Binding-site contacts:
Ligand atom CAK contacts residue PHE90 of chain 1.A at 4.0 Å (hydrophobic).
Ligand atom OAG contacts residue CYS80 of chain 1.A at 4.2 Å.
Ligand atom NAZ contacts residue VAL33 of chain 1.A at 3.6 Å.
Ligand atom CAB contacts residue TYR83 of chain 1.A at 3.5 Å (hydrophobic).
Ligand atom CAA contacts residue PHE29 of chain 1.A at 3.7 Å (hydrophobic).
Ligand atom CAR contacts residue VAL33 of chain 1.A at 3.8 Å (hydrophobic).
Ligand atom CAS contacts residue PRO34 of chain 1.A at 3.8 Å (hydrophobic).
Ligand atom CAC contacts residue PRO34 of chain 1.A at 4.0 Å (hydrophobic).
Ligand atom CAU contacts residue PHE90 of chain 1.A at 3.9 Å (hydrophobic).
Ligand atom NAN contacts residue VAL33 of chain 1.A at 3.7 Å.
Ligand atom NAY contacts residue PRO34 of chain 1.A at 3.9 Å.
Ligand atom CAI contacts residue ILE28 of chain 1.A at 3.4 Å (hydrophobic).
Ligand atom CAH contacts residue ILE28 of chain 1.A at 4.0 Å (hydrophobic).
Ligand atom NAN contacts residue VAL38 of chain 1.A at 3.7 Å.
Ligand atom CAU contacts residue VAL33 of chain 1.A at 3.8 Å (hydrophobic).
Ligand atom CAH contacts residue PRO34 of chain 1.A at 4.2 Å (hydrophobic).
Ligand atom CAW contacts residue PHE90 of chain 1.A at 3.8 Å (hydrophobic).
Ligand atom CAI contacts residue PHE90 of chain 1.A at 4.1 Å (hydrophobic).
Ligand atom OAG contacts residue VAL33 of chain 1.A at 4.1 Å.
Ligand atom OAG contacts residue ASN84 of chain 1.A at 3.1 Å (h-bond).
Ligand atom NAM contacts residue GLU37 of chain 1.A at 3.9 Å.
Ligand atom OAF contacts residue PRO34 of chain 1.A at 3.2 Å.
Ligand atom CAL contacts residue ILE28 of chain 1.A at 3.7 Å (hydrophobic).
Ligand atom CAA contacts residue ILE28 of chain 1.A at 3.7 Å (hydrophobic).
Ligand atom CAL contacts residue VAL33 of chain 1.A at 3.8 Å (hydrophobic).
Ligand atom CAE contacts residue PRO34 of chain 1.A at 3.7 Å (hydrophobic).
Ligand atom CAV contacts residue PHE90 of chain 1.A at 3.5 Å (hydrophobic).
Ligand atom CAP contacts residue PRO34 of chain 1.A at 3.7 Å (hydrophobic).
Ligand atom NAN contacts residue PHE90 of chain 1.A at 3.5 Å.
Ligand atom CAR contacts residue PHE90 of chain 1.A at 3.7 Å (hydrophobic).
Ligand atom CAU contacts residue ASN84 of chain 1.A at 4.0 Å.
Ligand atom CAW contacts residue VAL33 of chain 1.A at 4.0 Å (hydrophobic).
Ligand atom CAV contacts residue VAL33 of chain 1.A at 3.9 Å (hydrophobic).
Ligand atom CAK contacts residue PRO34 of chain 1.A at 3.9 Å (hydrophobic).
Ligand atom CAA contacts residue PHE90 of chain 1.A at 3.7 Å (hydrophobic).
Ligand atom CAR contacts residue ASN84 of chain 1.A at 4.2 Å.
Ligand atom NAZ contacts residue PHE90 of chain 1.A at 4.0 Å.
Ligand atom CAB contacts residue ASN84 of chain 1.A at 3.5 Å.
Ligand atom CAA contacts residue CYS80 of chain 1.A at 3.9 Å (hydrophobic).
Ligand atom CAQ contacts residue PRO34 of chain 1.A at 3.7 Å (hydrophobic).

Sequence of chain 1.A:
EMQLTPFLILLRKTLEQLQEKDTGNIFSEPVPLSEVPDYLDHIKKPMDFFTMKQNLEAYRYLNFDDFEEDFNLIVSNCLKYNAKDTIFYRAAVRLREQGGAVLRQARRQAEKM

A protein and the small-molecule ligand that binds it are described below.
Small molecule (SMILES): CCn1c(=O)c(C)nc2cc(C(=O)N[C@@H](C)c3cnn(C)c3C)ccc21